Sequence of chain 1.B:
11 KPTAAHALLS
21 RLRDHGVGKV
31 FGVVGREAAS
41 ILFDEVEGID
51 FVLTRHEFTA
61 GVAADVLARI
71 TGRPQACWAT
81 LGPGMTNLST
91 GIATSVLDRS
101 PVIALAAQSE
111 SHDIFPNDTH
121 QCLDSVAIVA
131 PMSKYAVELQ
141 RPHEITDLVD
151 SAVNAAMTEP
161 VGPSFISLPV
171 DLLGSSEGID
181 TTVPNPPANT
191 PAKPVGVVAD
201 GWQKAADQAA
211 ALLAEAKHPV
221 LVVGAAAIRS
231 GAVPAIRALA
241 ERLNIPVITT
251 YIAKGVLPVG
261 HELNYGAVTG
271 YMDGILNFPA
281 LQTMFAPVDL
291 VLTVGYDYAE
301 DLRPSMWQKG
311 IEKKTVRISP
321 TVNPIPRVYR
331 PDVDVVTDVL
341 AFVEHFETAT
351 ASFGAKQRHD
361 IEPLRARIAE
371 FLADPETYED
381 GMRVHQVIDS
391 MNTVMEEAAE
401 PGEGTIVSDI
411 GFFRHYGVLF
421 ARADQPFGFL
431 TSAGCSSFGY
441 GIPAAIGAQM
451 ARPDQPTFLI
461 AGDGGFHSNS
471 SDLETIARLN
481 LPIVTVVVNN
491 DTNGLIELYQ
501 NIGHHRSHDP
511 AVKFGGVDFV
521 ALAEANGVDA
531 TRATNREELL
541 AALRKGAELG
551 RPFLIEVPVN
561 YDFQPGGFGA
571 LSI

Binding-site contacts:
Ligand atom NH1 contacts residue ARG303 of chain 1.B at 3.4 Å (salt-bridge).
Ligand atom OB contacts residue SER436 of chain 1.B at 4.2 Å.
Ligand atom CB contacts residue TYR271 of chain 1.B at 3.6 Å (hydrophobic).
Ligand atom CZ contacts residue LEU571 of chain 1.B at 4.0 Å (hydrophobic).
Ligand atom CG contacts residue ASP301 of chain 1.B at 3.8 Å.
Ligand atom CG contacts residue TYR499 of chain 1.B at 4.4 Å (hydrophobic).
Ligand atom NH1 contacts residue MET306 of chain 1.B at 3.7 Å.
Ligand atom NH2 contacts residue LEU571 of chain 1.B at 2.9 Å (h-bond).
Ligand atom CB contacts residue TYR499 of chain 1.B at 4.2 Å (hydrophobic).
Ligand atom OB contacts residue ARG414 of chain 1.B at 2.7 Å (salt-bridge).
Ligand atom NH2 contacts residue ILE573 of chain 1.B at 3.4 Å.
Ligand atom C contacts residue ARG414 of chain 1.B at 3.8 Å.
Ligand atom C contacts residue LEU495 of chain 1.B at 3.9 Å (hydrophobic).
Ligand atom OB contacts residue LEU495 of chain 1.B at 4.2 Å.
Ligand atom CA contacts residue HIS120 of chain 1.A at 3.6 Å.
Ligand atom CA contacts residue GLN121 of chain 1.A at 3.8 Å.
Ligand atom NE contacts residue ASP301 of chain 1.B at 2.8 Å (salt-bridge).
Ligand atom OA contacts residue LEU495 of chain 1.B at 3.4 Å.
Ligand atom CB contacts residue GLN121 of chain 1.A at 4.1 Å.
Ligand atom CG contacts residue HIS120 of chain 1.A at 3.9 Å.
Ligand atom NH1 contacts residue ASP301 of chain 1.B at 3.3 Å (salt-bridge).
Ligand atom C contacts residue TYR271 of chain 1.B at 3.7 Å (hydrophobic).
Ligand atom OB contacts residue HIS415 of chain 1.B at 3.6 Å.
Ligand atom CD contacts residue TYR271 of chain 1.B at 4.0 Å (hydrophobic).
Ligand atom OA contacts residue TYR271 of chain 1.B at 2.6 Å (h-bond).
Ligand atom CB contacts residue HIS120 of chain 1.A at 4.1 Å.
Ligand atom OA contacts residue HIS415 of chain 1.B at 3.1 Å (h-bond).
Ligand atom C contacts residue HIS415 of chain 1.B at 3.7 Å.
Ligand atom CD contacts residue ASP301 of chain 1.B at 3.8 Å.
Ligand atom NE contacts residue LEU571 of chain 1.B at 4.2 Å.
Ligand atom OB contacts residue ILE410 of chain 1.B at 3.9 Å.
Ligand atom CZ contacts residue ARG303 of chain 1.B at 4.2 Å.
Ligand atom CZ contacts residue ILE573 of chain 1.B at 4.1 Å (hydrophobic).
Ligand atom CB contacts residue ARG36 of chain 1.A at 4.1 Å.
Ligand atom CG contacts residue TYR271 of chain 1.B at 3.7 Å (hydrophobic).
Ligand atom NH1 contacts residue ILE573 of chain 1.B at 4.3 Å.
Ligand atom CZ contacts residue ASP301 of chain 1.B at 3.5 Å.
Ligand atom NH1 contacts residue LEU571 of chain 1.B at 4.2 Å.
Ligand atom CA contacts residue TYR271 of chain 1.B at 4.3 Å (hydrophobic).
Ligand atom CD contacts residue TYR499 of chain 1.B at 3.9 Å (hydrophobic).

Sequence of chain 1.A:
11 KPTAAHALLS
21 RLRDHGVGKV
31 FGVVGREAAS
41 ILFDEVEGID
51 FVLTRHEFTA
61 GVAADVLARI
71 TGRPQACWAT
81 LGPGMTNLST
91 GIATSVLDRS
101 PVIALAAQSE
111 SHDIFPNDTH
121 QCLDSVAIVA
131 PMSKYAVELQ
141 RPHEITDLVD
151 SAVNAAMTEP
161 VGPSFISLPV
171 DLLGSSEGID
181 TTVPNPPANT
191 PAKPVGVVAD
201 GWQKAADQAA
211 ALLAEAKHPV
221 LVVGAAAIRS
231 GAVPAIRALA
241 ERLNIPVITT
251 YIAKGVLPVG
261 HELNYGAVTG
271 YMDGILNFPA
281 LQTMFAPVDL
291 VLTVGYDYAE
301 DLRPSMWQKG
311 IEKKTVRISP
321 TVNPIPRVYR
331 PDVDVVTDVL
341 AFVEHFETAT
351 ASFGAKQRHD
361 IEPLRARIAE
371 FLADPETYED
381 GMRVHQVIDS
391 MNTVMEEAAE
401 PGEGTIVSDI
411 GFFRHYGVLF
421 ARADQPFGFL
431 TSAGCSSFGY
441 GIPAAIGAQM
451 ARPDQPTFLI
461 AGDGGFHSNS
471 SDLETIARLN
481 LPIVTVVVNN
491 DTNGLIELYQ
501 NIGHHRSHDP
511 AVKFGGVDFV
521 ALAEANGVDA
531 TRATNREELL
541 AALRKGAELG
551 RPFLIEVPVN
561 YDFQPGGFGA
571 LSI

A small-molecule ligand and the protein it binds are described below.
Small molecule (SMILES): [H]/N=C(/N)NCCCCC(=O)O